A small-molecule ligand and the protein it binds are described below.
Small molecule (SMILES): O=C1C(=Cc2cc(Br)c(O)c(Br)c2O)Oc2cc(O)cc(O)c21

Sequence of chain 1.A:
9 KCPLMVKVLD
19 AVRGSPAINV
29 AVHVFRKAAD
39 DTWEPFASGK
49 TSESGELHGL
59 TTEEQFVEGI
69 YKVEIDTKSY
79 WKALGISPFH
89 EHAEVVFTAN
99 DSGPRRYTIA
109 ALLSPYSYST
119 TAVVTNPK

Binding-site contacts:
Ligand atom C7A contacts residue FL91 of chain 2.D at 1.0 Å.
Ligand atom C5 contacts residue FL91 of chain 2.D at 1.3 Å.
Ligand atom C7 contacts residue FL91 of chain 1.D at 0.8 Å.
Ligand atom O4 contacts residue FL91 of chain 2.C at 1.8 Å (h-bond).
Ligand atom C6 contacts residue FL91 of chain 1.D at 0.9 Å.
Ligand atom C2 contacts residue FL91 of chain 2.D at 0.8 Å.
Ligand atom C3' contacts residue FL91 of chain 2.C at 0.7 Å.
Ligand atom C2 contacts residue FL91 of chain 1.D at 0.9 Å.
Ligand atom C6 contacts residue FL91 of chain 2.D at 1.4 Å.
Ligand atom O3 contacts residue FL91 of chain 2.D at 0.5 Å.
Ligand atom O1 contacts residue FL91 of chain 2.D at 1.5 Å (h-bond).
Ligand atom O3 contacts residue FL91 of chain 2.C at 1.0 Å.
Ligand atom C3A contacts residue FL91 of chain 2.C at 1.0 Å.
Ligand atom O4 contacts residue FL91 of chain 2.D at 0.7 Å.
Ligand atom C21 contacts residue FL91 of chain 2.C at 1.5 Å.
Ligand atom C3 contacts residue FL91 of chain 2.C at 1.2 Å.
Ligand atom C4 contacts residue FL91 of chain 2.D at 0.7 Å.
Ligand atom C21 contacts residue FL91 of chain 2.D at 1.7 Å.
Ligand atom O3 contacts residue FL91 of chain 1.D at 0.6 Å.
Ligand atom C7A contacts residue FL91 of chain 1.D at 1.5 Å.
Ligand atom C4 contacts residue FL91 of chain 2.C at 1.2 Å.
Ligand atom C5 contacts residue FL91 of chain 1.D at 1.7 Å.
Ligand atom C2' contacts residue FL91 of chain 2.C at 1.5 Å.
Ligand atom C3A contacts residue FL91 of chain 2.D at 0.5 Å.
Ligand atom C5' contacts residue FL91 of chain 2.C at 0.7 Å.
Ligand atom BR2 contacts residue FL91 of chain 2.C at 0.7 Å.
Ligand atom C3 contacts residue FL91 of chain 1.D at 0.8 Å.
Ligand atom O1 contacts residue FL91 of chain 1.D at 1.3 Å (h-bond).
Ligand atom C2 contacts residue FL91 of chain 2.C at 1.7 Å.
Ligand atom O1 contacts residue FL91 of chain 2.C at 1.5 Å.
Ligand atom O4' contacts residue FL91 of chain 2.C at 0.6 Å (h-bond).
Ligand atom BR1 contacts residue FL91 of chain 2.C at 0.7 Å.
Ligand atom C7 contacts residue FL91 of chain 2.D at 0.8 Å.
Ligand atom C3A contacts residue FL91 of chain 1.D at 0.7 Å.
Ligand atom C6' contacts residue FL91 of chain 2.C at 1.5 Å.
Ligand atom C1' contacts residue FL91 of chain 2.C at 1.8 Å.
Ligand atom C4 contacts residue FL91 of chain 1.D at 0.7 Å.
Ligand atom C4' contacts residue FL91 of chain 2.C at 0.3 Å.
Ligand atom C3 contacts residue FL91 of chain 2.D at 0.6 Å.
Ligand atom O4 contacts residue FL91 of chain 1.D at 0.7 Å.

Sequence of chain 2.A:
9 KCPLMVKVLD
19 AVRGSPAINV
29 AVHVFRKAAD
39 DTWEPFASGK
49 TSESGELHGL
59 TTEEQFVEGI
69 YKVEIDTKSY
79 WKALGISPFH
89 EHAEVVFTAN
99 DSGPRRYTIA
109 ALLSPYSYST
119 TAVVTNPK